Sequence of chain 8.A:
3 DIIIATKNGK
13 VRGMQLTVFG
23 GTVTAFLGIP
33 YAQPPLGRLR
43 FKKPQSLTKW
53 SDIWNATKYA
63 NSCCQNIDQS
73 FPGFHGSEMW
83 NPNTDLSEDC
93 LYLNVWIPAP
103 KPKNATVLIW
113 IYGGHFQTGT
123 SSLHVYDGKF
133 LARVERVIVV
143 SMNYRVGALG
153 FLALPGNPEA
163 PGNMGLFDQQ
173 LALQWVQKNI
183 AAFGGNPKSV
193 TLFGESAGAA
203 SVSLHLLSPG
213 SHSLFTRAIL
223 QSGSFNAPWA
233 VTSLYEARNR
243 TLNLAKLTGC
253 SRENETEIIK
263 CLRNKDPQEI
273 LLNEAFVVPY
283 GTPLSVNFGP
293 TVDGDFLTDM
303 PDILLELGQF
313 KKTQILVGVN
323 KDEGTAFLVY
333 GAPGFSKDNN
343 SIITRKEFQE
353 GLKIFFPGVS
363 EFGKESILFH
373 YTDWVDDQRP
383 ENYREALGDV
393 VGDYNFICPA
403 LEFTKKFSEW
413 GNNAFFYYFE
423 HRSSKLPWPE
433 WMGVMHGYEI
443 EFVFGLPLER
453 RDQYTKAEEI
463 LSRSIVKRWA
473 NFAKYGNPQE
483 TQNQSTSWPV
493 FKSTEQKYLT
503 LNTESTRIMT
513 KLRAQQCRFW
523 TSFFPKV

Binding-site contacts:
Ligand atom C8 contacts residue GLU482 of chain 8.A at 4.4 Å.
Ligand atom C1 contacts residue ASN485 of chain 8.A at 1.6 Å.
Ligand atom C7 contacts residue ASN485 of chain 8.A at 3.8 Å.
Ligand atom N2 contacts residue ARG465 of chain 8.A at 4.3 Å.
Ligand atom C2 contacts residue ASN485 of chain 8.A at 2.3 Å.
Ligand atom C5 contacts residue ASN485 of chain 8.A at 3.7 Å.
Ligand atom C8 contacts residue LYS469 of chain 8.A at 3.7 Å.
Ligand atom C3 contacts residue ARG465 of chain 8.A at 4.5 Å.
Ligand atom C4 contacts residue ASN485 of chain 8.A at 3.7 Å.
Ligand atom C7 contacts residue GLU482 of chain 8.A at 4.5 Å.
Ligand atom O7 contacts residue ARG465 of chain 8.A at 3.5 Å.
Ligand atom N2 contacts residue ASN485 of chain 8.A at 3.0 Å (h-bond).
Ligand atom C8 contacts residue ARG465 of chain 8.A at 3.8 Å.
Ligand atom O7 contacts residue SER466 of chain 8.A at 4.2 Å.
Ligand atom O7 contacts residue ASN485 of chain 8.A at 4.0 Å.
Ligand atom O5 contacts residue ASN485 of chain 8.A at 2.7 Å (h-bond).
Ligand atom O7 contacts residue GLU482 of chain 8.A at 4.3 Å.
Ligand atom O3 contacts residue ARG465 of chain 8.A at 3.4 Å.
Ligand atom C3 contacts residue ASN485 of chain 8.A at 3.6 Å.
Ligand atom C7 contacts residue ARG465 of chain 8.A at 3.8 Å.

This protein binds this small molecule.
Small molecule (SMILES): CC(=O)N[C@@H]1[C@@H](O)[C@H](O)[C@@H](CO)O[C@H]1O